The small molecule below binds the protein below.
Small molecule (SMILES): CSCC[C@H](NC(=O)[C@@H]1CCCN1C(=O)[C@@H](NC(=O)[C@H](CC(=O)O)NC(=O)[C@H](CO)NC(=O)[C@H](CC(C)C)NC(=O)[C@@H](N)CCC(N)=O)C(C)C)C(=O)N[C@@H](CC(=O)O)C(=O)N[C@@H](CC(C)C)C(=O)O

Sequence of chain 1.C:
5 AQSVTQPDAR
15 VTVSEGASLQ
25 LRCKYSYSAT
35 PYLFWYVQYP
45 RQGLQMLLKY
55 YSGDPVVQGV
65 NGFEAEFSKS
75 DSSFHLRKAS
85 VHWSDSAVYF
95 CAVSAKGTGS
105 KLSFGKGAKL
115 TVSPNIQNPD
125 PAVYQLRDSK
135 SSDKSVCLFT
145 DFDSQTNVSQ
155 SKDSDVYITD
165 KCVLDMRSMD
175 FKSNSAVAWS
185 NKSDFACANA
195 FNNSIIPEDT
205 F

Sequence of chain 1.D:
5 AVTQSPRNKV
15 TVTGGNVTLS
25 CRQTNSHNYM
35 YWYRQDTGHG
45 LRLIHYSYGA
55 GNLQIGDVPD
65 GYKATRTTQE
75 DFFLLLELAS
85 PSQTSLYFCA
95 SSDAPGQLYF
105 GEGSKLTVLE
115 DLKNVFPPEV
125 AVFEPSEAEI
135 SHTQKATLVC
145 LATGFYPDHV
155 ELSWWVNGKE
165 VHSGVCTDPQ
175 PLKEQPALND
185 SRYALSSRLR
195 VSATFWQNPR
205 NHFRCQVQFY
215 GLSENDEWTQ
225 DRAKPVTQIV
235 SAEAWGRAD

Binding-site contacts:
Ligand atom OD2 contacts residue GLY101 of chain 1.C at 2.7 Å (h-bond).
Ligand atom OD2 contacts residue TYR36 of chain 1.C at 3.0 Å (h-bond).
Ligand atom CB contacts residue ARG63 of chain 1.A at 3.2 Å.
Ligand atom O contacts residue LYS100 of chain 1.C at 2.8 Å (salt-bridge).
Ligand atom OD2 contacts residue ASN32 of chain 1.D at 2.7 Å (h-bond).
Ligand atom CG contacts residue ASN32 of chain 1.D at 3.2 Å.
Ligand atom C contacts residue THR144 of chain 1.A at 3.2 Å.
Ligand atom OD2 contacts residue LYS100 of chain 1.C at 3.3 Å.
Ligand atom CD1 contacts residue ASN78 of chain 1.A at 3.4 Å.
Ligand atom O contacts residue TRP148 of chain 1.A at 3.0 Å.
Ligand atom CA contacts residue THR144 of chain 1.A at 3.2 Å.
Ligand atom OD1 contacts residue TRP74 of chain 1.A at 3.2 Å (h-bond).
Ligand atom N contacts residue ASN78 of chain 1.A at 2.7 Å (h-bond).
Ligand atom O contacts residue TYR156 of chain 1.A at 2.8 Å (h-bond).
Ligand atom OD2 contacts residue TYR156 of chain 1.A at 3.3 Å (h-bond).
Ligand atom OD1 contacts residue GLY101 of chain 1.C at 3.3 Å (h-bond).
Ligand atom O contacts residue LYS147 of chain 1.A at 3.0 Å (salt-bridge).
Ligand atom OD1 contacts residue TYR52 of chain 1.D at 2.6 Å (h-bond).
Ligand atom N contacts residue TYR160 of chain 1.A at 3.1 Å.
Ligand atom CG contacts residue GLU164 of chain 1.A at 2.9 Å.
Ligand atom OD2 contacts residue TYR52 of chain 1.D at 3.4 Å.
Ligand atom OD1 contacts residue ASN78 of chain 1.A at 3.1 Å (h-bond).
Ligand atom CE contacts residue ALA153 of chain 1.A at 3.3 Å (hydrophobic).
Ligand atom O contacts residue TYR85 of chain 1.A at 3.3 Å (h-bond).
Ligand atom O contacts residue TRP74 of chain 1.A at 2.8 Å (h-bond).
Ligand atom C contacts residue TYR160 of chain 1.A at 3.0 Å (hydrophobic).
Ligand atom CG contacts residue ASN78 of chain 1.A at 3.1 Å.
Ligand atom OG contacts residue ARG98 of chain 1.A at 3.0 Å (salt-bridge).
Ligand atom CB contacts residue GLU164 of chain 1.A at 3.0 Å.
Ligand atom OXT contacts residue TYR85 of chain 1.A at 2.8 Å (h-bond).
Ligand atom CG2 contacts residue GLN71 of chain 1.A at 3.3 Å.
Ligand atom CG contacts residue GLY101 of chain 1.C at 3.3 Å.
Ligand atom OE1 contacts residue ARG63 of chain 1.A at 2.8 Å (salt-bridge).
Ligand atom N contacts residue TRP168 of chain 1.A at 3.2 Å.
Ligand atom O contacts residue TRP148 of chain 1.A at 2.7 Å (h-bond).
Ligand atom CG1 contacts residue TRP74 of chain 1.A at 3.3 Å (hydrophobic).
Ligand atom CD1 contacts residue VAL67 of chain 1.A at 3.2 Å (hydrophobic).
Ligand atom CB contacts residue THR144 of chain 1.A at 3.4 Å.
Ligand atom OXT contacts residue THR144 of chain 1.A at 2.5 Å (h-bond).
Ligand atom CB contacts residue ASN78 of chain 1.A at 3.2 Å.

Sequence of chain 1.A:
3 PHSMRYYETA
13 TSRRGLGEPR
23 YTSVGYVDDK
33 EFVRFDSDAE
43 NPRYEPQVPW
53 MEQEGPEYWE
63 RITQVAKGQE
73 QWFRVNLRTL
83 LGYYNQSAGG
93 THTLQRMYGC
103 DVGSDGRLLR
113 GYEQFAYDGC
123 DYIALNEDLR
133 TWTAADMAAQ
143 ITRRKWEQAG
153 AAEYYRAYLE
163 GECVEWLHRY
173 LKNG